Binding-site contacts:
Ligand atom C5 contacts residue ASN87 of chain 1.B at 3.7 Å.
Ligand atom C8 contacts residue LYS12 of chain 1.B at 3.5 Å.
Ligand atom C2 contacts residue ASN87 of chain 1.B at 2.6 Å.
Ligand atom C1 contacts residue ASN87 of chain 1.B at 1.5 Å.
Ligand atom C7 contacts residue ASN87 of chain 1.B at 4.1 Å.
Ligand atom C8 contacts residue ASN87 of chain 1.B at 4.3 Å.
Ligand atom C3 contacts residue ASN87 of chain 1.B at 3.9 Å.
Ligand atom C4 contacts residue ASN87 of chain 1.B at 4.3 Å.
Ligand atom N2 contacts residue ASN87 of chain 1.B at 3.0 Å (h-bond).
Ligand atom O5 contacts residue ASN87 of chain 1.B at 2.4 Å (h-bond).

Sequence of chain 1.B:
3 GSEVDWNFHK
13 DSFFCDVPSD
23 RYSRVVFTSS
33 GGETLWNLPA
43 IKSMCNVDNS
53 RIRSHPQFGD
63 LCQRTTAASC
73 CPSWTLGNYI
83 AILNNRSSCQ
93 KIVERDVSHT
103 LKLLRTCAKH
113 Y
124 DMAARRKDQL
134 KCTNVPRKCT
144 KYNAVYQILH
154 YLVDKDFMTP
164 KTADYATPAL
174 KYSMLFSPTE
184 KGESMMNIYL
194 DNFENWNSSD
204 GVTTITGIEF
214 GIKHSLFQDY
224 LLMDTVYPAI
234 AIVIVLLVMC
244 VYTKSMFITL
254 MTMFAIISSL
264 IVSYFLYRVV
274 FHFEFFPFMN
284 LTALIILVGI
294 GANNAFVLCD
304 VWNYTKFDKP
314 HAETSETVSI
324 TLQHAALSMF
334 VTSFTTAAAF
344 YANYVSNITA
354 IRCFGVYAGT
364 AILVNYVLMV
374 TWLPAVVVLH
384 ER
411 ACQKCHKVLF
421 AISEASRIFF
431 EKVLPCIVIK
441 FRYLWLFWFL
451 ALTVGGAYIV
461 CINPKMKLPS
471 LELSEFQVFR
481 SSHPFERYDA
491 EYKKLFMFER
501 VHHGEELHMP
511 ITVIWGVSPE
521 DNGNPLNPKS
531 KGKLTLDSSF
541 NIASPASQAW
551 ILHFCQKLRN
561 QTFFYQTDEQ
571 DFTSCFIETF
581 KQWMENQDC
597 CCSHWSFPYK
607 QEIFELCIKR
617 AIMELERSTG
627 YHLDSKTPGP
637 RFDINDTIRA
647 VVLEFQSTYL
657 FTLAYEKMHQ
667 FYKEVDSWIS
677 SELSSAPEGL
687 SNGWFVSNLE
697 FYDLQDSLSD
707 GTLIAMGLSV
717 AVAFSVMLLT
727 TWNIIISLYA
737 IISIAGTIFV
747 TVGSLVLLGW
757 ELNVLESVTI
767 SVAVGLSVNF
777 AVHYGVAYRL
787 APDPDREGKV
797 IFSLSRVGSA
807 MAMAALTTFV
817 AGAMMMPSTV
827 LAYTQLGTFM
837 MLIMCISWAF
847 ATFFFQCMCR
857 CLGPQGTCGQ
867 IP

A protein and the small-molecule ligand that binds it are described below.
Small molecule (SMILES): CC(=O)N[C@@H]1[C@@H](O)[C@H](O)[C@@H](CO)O[C@H]1O